Binding-site contacts:
Ligand atom C4 contacts residue ALA74 of chain 1.A at 4.2 Å (hydrophobic).
Ligand atom C3 contacts residue TRP82 of chain 1.A at 3.8 Å (hydrophobic).
Ligand atom C8 contacts residue SO41 of chain 1.S at 4.4 Å.
Ligand atom C11 contacts residue TRP82 of chain 1.A at 3.9 Å (hydrophobic).
Ligand atom C6 contacts residue TRP82 of chain 1.A at 3.5 Å (hydrophobic).
Ligand atom C5 contacts residue ALA74 of chain 1.A at 4.0 Å (hydrophobic).
Ligand atom O4 contacts residue TRP52 of chain 1.A at 4.3 Å.
Ligand atom O4 contacts residue LYS76 of chain 1.A at 3.4 Å.
Ligand atom S contacts residue TRP52 of chain 1.A at 4.5 Å.
Ligand atom C6 contacts residue ALA74 of chain 1.A at 3.9 Å (hydrophobic).
Ligand atom C2 contacts residue TYR120 of chain 1.A at 4.1 Å (hydrophobic).
Ligand atom O4 contacts residue TRP82 of chain 1.A at 3.4 Å.
Ligand atom C6 contacts residue SO41 of chain 1.S at 4.1 Å.
Ligand atom C4 contacts residue TRP82 of chain 1.A at 4.1 Å (hydrophobic).
Ligand atom O2S contacts residue TRP82 of chain 1.A at 4.4 Å.
Ligand atom C8 contacts residue TRP82 of chain 1.A at 4.2 Å (hydrophobic).
Ligand atom C4 contacts residue PRO84 of chain 1.A at 4.2 Å (hydrophobic).
Ligand atom C7 contacts residue TRP82 of chain 1.A at 4.1 Å (hydrophobic).
Ligand atom C1 contacts residue TRP82 of chain 1.A at 3.6 Å (hydrophobic).
Ligand atom C2 contacts residue TRP82 of chain 1.A at 4.2 Å (hydrophobic).
Ligand atom C12 contacts residue TRP82 of chain 1.A at 3.9 Å (hydrophobic).
Ligand atom C2 contacts residue PRO84 of chain 1.A at 4.1 Å (hydrophobic).
Ligand atom S contacts residue TRP82 of chain 1.A at 4.3 Å.
Ligand atom C7 contacts residue SO41 of chain 1.S at 3.2 Å.
Ligand atom O1S contacts residue TRP82 of chain 1.A at 4.4 Å.
Ligand atom O1S contacts residue TRP52 of chain 1.A at 3.5 Å (h-bond).

A small-molecule ligand and the protein it binds are described below.
Small molecule (SMILES): CCCCCCCCCCCCOS(=O)(=O)O

Sequence of chain 1.A:
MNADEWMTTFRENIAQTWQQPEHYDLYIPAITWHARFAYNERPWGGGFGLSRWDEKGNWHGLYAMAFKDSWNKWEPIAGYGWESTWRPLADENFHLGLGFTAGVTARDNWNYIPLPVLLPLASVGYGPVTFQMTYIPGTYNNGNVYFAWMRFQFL